A protein and the small-molecule ligand that binds it are described below.
Small molecule (SMILES): CC[C@H](C)[C@H](NC(=O)[C@H](C)N)C(=O)N[C@@H](CC(C)C)C(=O)N[C@@H](Cc1cnc[nH]1)C(=O)N[C@@H](C)C(=O)N[C@@H](CC(C)C)C(=O)N[C@@H](CC(C)C)C(=O)N[C@@H](CCC(N)=O)C(=O)N[C@@H](C)C=O

Binding-site contacts:
Ligand atom N contacts residue GLU245 of chain 1.A at 3.6 Å.
Ligand atom CG contacts residue VAL79 of chain 1.A at 4.2 Å (hydrophobic).
Ligand atom CD1 contacts residue VAL79 of chain 1.A at 3.6 Å (hydrophobic).
Ligand atom CD2 contacts residue VAL58 of chain 1.A at 3.9 Å (hydrophobic).
Ligand atom CA contacts residue ILE61 of chain 1.A at 4.2 Å (hydrophobic).
Ligand atom N contacts residue LEU242 of chain 1.A at 4.1 Å.
Ligand atom NE2 contacts residue LEU75 of chain 1.A at 3.5 Å.
Ligand atom CB contacts residue LEU242 of chain 1.A at 4.1 Å (hydrophobic).
Ligand atom CG2 contacts residue LEU242 of chain 1.A at 3.7 Å (hydrophobic).
Ligand atom CD2 contacts residue LYS65 of chain 1.A at 4.1 Å.
Ligand atom O contacts residue LYS65 of chain 1.A at 3.4 Å.
Ligand atom N contacts residue ILE61 of chain 1.A at 4.0 Å.
Ligand atom CD contacts residue LEU75 of chain 1.A at 4.1 Å (hydrophobic).
Ligand atom CD1 contacts residue ASP241 of chain 1.A at 3.6 Å.
Ligand atom CD1 contacts residue LEU242 of chain 1.A at 3.8 Å (hydrophobic).
Ligand atom CD2 contacts residue GLU83 of chain 1.A at 3.7 Å.
Ligand atom CD1 contacts residue GLU245 of chain 1.A at 3.8 Å.
Ligand atom N contacts residue GLU245 of chain 1.A at 3.0 Å (salt-bridge).
Ligand atom CG contacts residue ILE61 of chain 1.A at 3.9 Å (hydrophobic).
Ligand atom C contacts residue LYS65 of chain 1.A at 3.5 Å.
Ligand atom CA contacts residue GLU245 of chain 1.A at 3.6 Å.
Ligand atom CA contacts residue GLU245 of chain 1.A at 4.2 Å.
Ligand atom N contacts residue GLU245 of chain 1.A at 3.8 Å.
Ligand atom CG1 contacts residue GLU245 of chain 1.A at 3.5 Å.
Ligand atom CD2 contacts residue LEU75 of chain 1.A at 3.8 Å (hydrophobic).
Ligand atom CD2 contacts residue VAL79 of chain 1.A at 3.6 Å (hydrophobic).
Ligand atom C contacts residue GLU245 of chain 1.A at 4.0 Å.
Ligand atom CD2 contacts residue LEU82 of chain 1.A at 3.9 Å (hydrophobic).
Ligand atom O contacts residue ILE61 of chain 1.A at 3.8 Å.
Ligand atom CD2 contacts residue MET246 of chain 1.A at 3.8 Å (hydrophobic).
Ligand atom CB contacts residue GLU245 of chain 1.A at 3.3 Å.
Ligand atom CD2 contacts residue GLN78 of chain 1.A at 3.8 Å.
Ligand atom C contacts residue ILE61 of chain 1.A at 3.9 Å (hydrophobic).
Ligand atom CD2 contacts residue ILE61 of chain 1.A at 3.6 Å (hydrophobic).
Ligand atom CD1 contacts residue ILE61 of chain 1.A at 3.6 Å (hydrophobic).
Ligand atom CB contacts residue LEU75 of chain 1.A at 4.1 Å (hydrophobic).
Ligand atom CB contacts residue ILE61 of chain 1.A at 3.8 Å (hydrophobic).
Ligand atom NE2 contacts residue VAL79 of chain 1.A at 3.6 Å.
Ligand atom O contacts residue LYS65 of chain 1.A at 2.3 Å (salt-bridge).
Ligand atom CD2 contacts residue VAL79 of chain 1.A at 3.6 Å (hydrophobic).

Sequence of chain 1.A:
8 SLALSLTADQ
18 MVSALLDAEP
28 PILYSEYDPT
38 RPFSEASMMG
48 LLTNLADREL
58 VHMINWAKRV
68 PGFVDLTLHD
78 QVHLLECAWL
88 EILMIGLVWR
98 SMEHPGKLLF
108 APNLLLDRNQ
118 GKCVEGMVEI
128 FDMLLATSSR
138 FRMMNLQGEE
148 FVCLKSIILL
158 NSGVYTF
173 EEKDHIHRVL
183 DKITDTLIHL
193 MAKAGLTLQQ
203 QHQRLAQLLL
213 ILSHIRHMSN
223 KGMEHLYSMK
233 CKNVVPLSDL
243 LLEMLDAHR